Sequence of chain 2.A:
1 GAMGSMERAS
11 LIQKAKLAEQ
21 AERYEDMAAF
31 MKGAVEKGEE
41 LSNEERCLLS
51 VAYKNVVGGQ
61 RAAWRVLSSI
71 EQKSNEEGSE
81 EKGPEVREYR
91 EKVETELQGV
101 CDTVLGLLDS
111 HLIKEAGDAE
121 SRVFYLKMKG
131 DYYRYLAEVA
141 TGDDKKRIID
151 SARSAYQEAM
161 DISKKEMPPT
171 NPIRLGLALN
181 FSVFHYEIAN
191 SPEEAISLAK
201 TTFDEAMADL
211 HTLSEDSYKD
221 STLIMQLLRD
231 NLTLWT

Binding-site contacts:
Ligand atom CG2 contacts residue ASN180 of chain 2.A at 3.6 Å.
Ligand atom P contacts residue ARG61 of chain 2.A at 3.6 Å.
Ligand atom O2P contacts residue ARG134 of chain 2.A at 2.9 Å (salt-bridge).
Ligand atom O contacts residue LYS54 of chain 2.A at 3.5 Å (salt-bridge).
Ligand atom O contacts residue ASN231 of chain 2.A at 3.0 Å (h-bond).
Ligand atom CB contacts residue ASN180 of chain 2.A at 3.2 Å.
Ligand atom P contacts residue TYR135 of chain 2.A at 3.7 Å.
Ligand atom O3P contacts residue TYR135 of chain 2.A at 2.5 Å (h-bond).
Ligand atom C contacts residue ASN180 of chain 2.A at 3.6 Å.
Ligand atom CG2 contacts residue VAL183 of chain 2.A at 3.7 Å (hydrophobic).
Ligand atom CG2 contacts residue GLY176 of chain 2.A at 3.5 Å.
Ligand atom CG contacts residue VAL183 of chain 2.A at 3.8 Å (hydrophobic).
Ligand atom CG2 contacts residue ARG134 of chain 2.A at 3.8 Å.
Ligand atom C contacts residue LYS127 of chain 2.A at 3.7 Å.
Ligand atom CB contacts residue TRP235 of chain 2.A at 3.9 Å (hydrophobic).
Ligand atom CA contacts residue LEU179 of chain 2.A at 3.7 Å (hydrophobic).
Ligand atom CA contacts residue ASN231 of chain 2.A at 3.5 Å.
Ligand atom N contacts residue ASN180 of chain 2.A at 2.9 Å (h-bond).
Ligand atom O contacts residue LEU179 of chain 2.A at 3.4 Å.
Ligand atom C contacts residue ASN231 of chain 2.A at 3.6 Å.
Ligand atom CG contacts residue GLU187 of chain 2.A at 3.6 Å.
Ligand atom O3P contacts residue ARG134 of chain 2.A at 2.8 Å (salt-bridge).
Ligand atom O contacts residue LYS127 of chain 2.A at 2.7 Å (salt-bridge).
Ligand atom OXT contacts residue LYS54 of chain 2.A at 3.7 Å.
Ligand atom CB contacts residue ARG65 of chain 2.A at 3.8 Å.
Ligand atom O contacts residue VAL183 of chain 2.A at 3.5 Å.
Ligand atom CA contacts residue ASN180 of chain 2.A at 3.2 Å.
Ligand atom CB contacts residue ASN231 of chain 2.A at 3.5 Å.
Ligand atom O2P contacts residue ARG61 of chain 2.A at 2.9 Å (salt-bridge).
Ligand atom O1P contacts residue ARG61 of chain 2.A at 2.9 Å (salt-bridge).
Ligand atom CA contacts residue ASN231 of chain 2.A at 3.8 Å.
Ligand atom P contacts residue ARG134 of chain 2.A at 3.8 Å.
Ligand atom O1P contacts residue LYS54 of chain 2.A at 3.3 Å (salt-bridge).
Ligand atom N contacts residue ASN231 of chain 2.A at 2.8 Å (h-bond).
Ligand atom O contacts residue ASN180 of chain 2.A at 2.8 Å (h-bond).
Ligand atom N contacts residue LEU179 of chain 2.A at 3.9 Å.
Ligand atom OXT contacts residue T6N1 of chain 2.F at 3.8 Å.
Ligand atom CD contacts residue GLU187 of chain 2.A at 3.1 Å.
Ligand atom CB contacts residue ASN231 of chain 2.A at 3.7 Å.
Ligand atom CG1 contacts residue LEU227 of chain 2.A at 3.5 Å (hydrophobic).

A protein and the small-molecule ligand that binds it are described below.
Small molecule (SMILES): CC(C)[C@H](NC(=O)[C@@H](NC(=O)[C@H](C)NC(=O)[C@@H]1CCCN1C(=O)[C@@H](N)Cc1ccccc1)[C@@H](C)OP(=O)(O)O)C(=O)O